Binding-site contacts:
Ligand atom F25 contacts residue LYS65 of chain 1.A at 3.4 Å.
Ligand atom C22 contacts residue THR118 of chain 1.A at 3.5 Å.
Ligand atom C1 contacts residue TYR47 of chain 1.A at 3.8 Å (hydrophobic).
Ligand atom C24 contacts residue THR118 of chain 1.A at 3.6 Å.
Ligand atom F26 contacts residue VAL117 of chain 1.A at 3.3 Å.
Ligand atom N4 contacts residue ALA63 of chain 1.A at 3.7 Å.
Ligand atom C11 contacts residue MET121 of chain 1.A at 3.7 Å (hydrophobic).
Ligand atom C12 contacts residue MET121 of chain 1.A at 3.5 Å (hydrophobic).
Ligand atom F26 contacts residue LEU116 of chain 1.A at 3.2 Å.
Ligand atom F26 contacts residue THR118 of chain 1.A at 3.7 Å.
Ligand atom O16 contacts residue VAL42 of chain 1.A at 3.6 Å.
Ligand atom N7 contacts residue MET121 of chain 1.A at 3.7 Å.
Ligand atom C12 contacts residue TYR47 of chain 1.A at 3.5 Å (hydrophobic).
Ligand atom N8 contacts residue HIS119 of chain 1.A at 3.4 Å (h-bond).
Ligand atom C11 contacts residue TYR47 of chain 1.A at 3.7 Å (hydrophobic).
Ligand atom C23 contacts residue ALA63 of chain 1.A at 3.5 Å (hydrophobic).
Ligand atom C23 contacts residue LYS65 of chain 1.A at 3.7 Å.
Ligand atom C13 contacts residue TYR47 of chain 1.A at 3.7 Å (hydrophobic).
Ligand atom C23 contacts residue THR118 of chain 1.A at 3.4 Å.
Ligand atom N4 contacts residue THR118 of chain 1.A at 3.5 Å.
Ligand atom N8 contacts residue LEU120 of chain 1.A at 3.6 Å.
Ligand atom O18 contacts residue LEU179 of chain 1.A at 3.8 Å.
Ligand atom C21 contacts residue ILE96 of chain 1.A at 3.8 Å (hydrophobic).
Ligand atom F25 contacts residue VAL50 of chain 1.A at 3.4 Å.
Ligand atom S14 contacts residue TYR47 of chain 1.A at 3.8 Å.
Ligand atom N10 contacts residue MET121 of chain 1.A at 2.9 Å (h-bond).
Ligand atom N7 contacts residue HIS119 of chain 1.A at 2.7 Å (h-bond).
Ligand atom C9 contacts residue MET121 of chain 1.A at 3.7 Å (hydrophobic).
Ligand atom C24 contacts residue LYS65 of chain 1.A at 3.5 Å.
Ligand atom O16 contacts residue GLY43 of chain 1.A at 3.6 Å.
Ligand atom N8 contacts residue MET121 of chain 1.A at 2.8 Å (h-bond).
Ligand atom N2 contacts residue TYR47 of chain 1.A at 3.7 Å.
Ligand atom F25 contacts residue ALA63 of chain 1.A at 3.4 Å.
Ligand atom C23 contacts residue LEU116 of chain 1.A at 3.3 Å (hydrophobic).
Ligand atom C3 contacts residue LEU179 of chain 1.A at 3.6 Å (hydrophobic).
Ligand atom C6 contacts residue ALA63 of chain 1.A at 3.5 Å (hydrophobic).
Ligand atom F26 contacts residue LEU98 of chain 1.A at 3.4 Å.
Ligand atom N7 contacts residue ALA63 of chain 1.A at 3.4 Å.
Ligand atom C17 contacts residue MET121 of chain 1.A at 3.4 Å (hydrophobic).
Ligand atom O16 contacts residue TYR47 of chain 1.A at 3.0 Å.

Sequence of chain 1.A:
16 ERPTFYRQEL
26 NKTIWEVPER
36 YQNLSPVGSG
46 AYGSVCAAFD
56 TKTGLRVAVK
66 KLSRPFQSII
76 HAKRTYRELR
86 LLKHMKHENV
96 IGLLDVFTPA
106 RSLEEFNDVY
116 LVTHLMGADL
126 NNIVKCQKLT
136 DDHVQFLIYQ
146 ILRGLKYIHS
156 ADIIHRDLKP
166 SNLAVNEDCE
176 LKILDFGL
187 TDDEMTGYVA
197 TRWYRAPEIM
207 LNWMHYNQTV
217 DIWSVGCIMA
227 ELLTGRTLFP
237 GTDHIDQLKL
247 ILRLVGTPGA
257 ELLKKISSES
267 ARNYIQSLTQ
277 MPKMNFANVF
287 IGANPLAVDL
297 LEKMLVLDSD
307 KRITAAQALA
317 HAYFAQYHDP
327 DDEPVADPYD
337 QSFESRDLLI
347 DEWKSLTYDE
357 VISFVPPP

The small molecule below binds the protein below.
Small molecule (SMILES): C[C@H](CS(C)(=O)=O)Nc1n[nH]c2nc(Oc3ccc(F)cc3F)ncc12